The small molecule below binds the protein below.
Small molecule (SMILES): CC(=O)N[C@@H]1[C@@H](O)[C@H](O)[C@@H](CO)O[C@H]1O

Binding-site contacts:
Ligand atom O5 contacts residue ASN331 of chain 1.C at 2.5 Å (h-bond).
Ligand atom C1 contacts residue GLN580 of chain 1.C at 3.6 Å.
Ligand atom C8 contacts residue ASN331 of chain 1.C at 4.5 Å.
Ligand atom O7 contacts residue LEU582 of chain 1.C at 4.5 Å.
Ligand atom C1 contacts residue ASN331 of chain 1.C at 1.4 Å.
Ligand atom C3 contacts residue ASN331 of chain 1.C at 3.7 Å.
Ligand atom N2 contacts residue ASN331 of chain 1.C at 3.3 Å (h-bond).
Ligand atom C7 contacts residue ASN331 of chain 1.C at 4.2 Å.
Ligand atom C2 contacts residue ASN331 of chain 1.C at 2.5 Å.
Ligand atom O5 contacts residue GLN580 of chain 1.C at 4.3 Å.
Ligand atom O7 contacts residue THR581 of chain 1.C at 4.2 Å.
Ligand atom C7 contacts residue GLN580 of chain 1.C at 3.1 Å.
Ligand atom C5 contacts residue ASN331 of chain 1.C at 3.3 Å.
Ligand atom C4 contacts residue ASN331 of chain 1.C at 3.9 Å.
Ligand atom C2 contacts residue GLN580 of chain 1.C at 3.8 Å.
Ligand atom O7 contacts residue GLN580 of chain 1.C at 2.9 Å (h-bond).
Ligand atom N2 contacts residue GLN580 of chain 1.C at 2.5 Å (h-bond).
Ligand atom C6 contacts residue ASN331 of chain 1.C at 3.3 Å.
Ligand atom O6 contacts residue ASN331 of chain 1.C at 3.3 Å (h-bond).
Ligand atom C3 contacts residue GLN580 of chain 1.C at 4.4 Å.

Sequence of chain 1.C:
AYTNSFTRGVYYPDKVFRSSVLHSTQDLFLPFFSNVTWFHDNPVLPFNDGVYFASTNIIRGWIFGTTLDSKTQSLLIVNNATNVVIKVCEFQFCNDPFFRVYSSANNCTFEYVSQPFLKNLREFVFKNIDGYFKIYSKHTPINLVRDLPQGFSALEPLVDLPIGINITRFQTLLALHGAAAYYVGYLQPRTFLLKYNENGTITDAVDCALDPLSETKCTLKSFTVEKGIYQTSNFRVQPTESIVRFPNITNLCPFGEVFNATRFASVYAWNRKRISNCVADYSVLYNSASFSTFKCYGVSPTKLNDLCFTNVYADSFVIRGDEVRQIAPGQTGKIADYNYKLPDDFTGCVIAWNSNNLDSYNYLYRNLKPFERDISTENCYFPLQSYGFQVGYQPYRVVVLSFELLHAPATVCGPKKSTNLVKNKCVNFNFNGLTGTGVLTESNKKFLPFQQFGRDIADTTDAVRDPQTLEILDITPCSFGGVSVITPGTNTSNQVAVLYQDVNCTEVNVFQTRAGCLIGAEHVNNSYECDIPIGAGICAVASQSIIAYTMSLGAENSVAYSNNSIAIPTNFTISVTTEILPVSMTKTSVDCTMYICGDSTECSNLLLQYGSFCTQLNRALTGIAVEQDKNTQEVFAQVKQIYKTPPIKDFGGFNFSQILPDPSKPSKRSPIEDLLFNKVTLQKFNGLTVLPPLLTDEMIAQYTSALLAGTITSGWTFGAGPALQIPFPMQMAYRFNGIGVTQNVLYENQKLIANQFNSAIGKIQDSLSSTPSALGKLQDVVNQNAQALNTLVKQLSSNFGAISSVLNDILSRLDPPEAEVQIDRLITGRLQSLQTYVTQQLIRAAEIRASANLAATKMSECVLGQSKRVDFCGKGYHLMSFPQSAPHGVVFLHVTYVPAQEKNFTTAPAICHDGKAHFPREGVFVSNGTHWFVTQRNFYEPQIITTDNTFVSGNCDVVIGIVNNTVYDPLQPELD